Sequence of chain 2.A:
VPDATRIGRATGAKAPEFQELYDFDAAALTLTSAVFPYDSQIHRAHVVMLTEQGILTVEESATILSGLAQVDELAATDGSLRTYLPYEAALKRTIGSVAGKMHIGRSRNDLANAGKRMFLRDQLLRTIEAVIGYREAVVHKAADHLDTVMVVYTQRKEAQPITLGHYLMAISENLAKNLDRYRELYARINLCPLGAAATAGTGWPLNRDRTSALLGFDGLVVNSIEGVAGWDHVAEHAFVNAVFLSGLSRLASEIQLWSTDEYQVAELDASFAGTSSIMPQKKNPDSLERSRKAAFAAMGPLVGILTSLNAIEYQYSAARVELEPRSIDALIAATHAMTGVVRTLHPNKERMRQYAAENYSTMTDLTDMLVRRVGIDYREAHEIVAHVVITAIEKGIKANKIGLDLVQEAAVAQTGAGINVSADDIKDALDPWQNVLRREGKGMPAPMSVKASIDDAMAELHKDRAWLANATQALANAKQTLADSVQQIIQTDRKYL

Sequence of chain 1.A:
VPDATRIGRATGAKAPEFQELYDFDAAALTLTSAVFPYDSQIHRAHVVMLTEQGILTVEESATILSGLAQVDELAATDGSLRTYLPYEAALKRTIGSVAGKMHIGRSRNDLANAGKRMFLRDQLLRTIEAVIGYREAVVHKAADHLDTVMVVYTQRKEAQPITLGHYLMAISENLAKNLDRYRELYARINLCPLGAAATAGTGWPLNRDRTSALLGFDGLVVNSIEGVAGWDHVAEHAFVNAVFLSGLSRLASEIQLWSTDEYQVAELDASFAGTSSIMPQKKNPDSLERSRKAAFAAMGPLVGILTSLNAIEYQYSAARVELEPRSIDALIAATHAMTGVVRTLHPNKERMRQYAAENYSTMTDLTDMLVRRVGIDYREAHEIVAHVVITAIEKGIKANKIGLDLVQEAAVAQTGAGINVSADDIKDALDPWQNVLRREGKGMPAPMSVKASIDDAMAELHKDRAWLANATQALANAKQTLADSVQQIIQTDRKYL

Binding-site contacts:
Ligand atom OXT contacts residue SER280 of chain 4.A at 3.4 Å.
Ligand atom O contacts residue ARG112 of chain 2.A at 2.9 Å (salt-bridge).
Ligand atom C4 contacts residue MET283 of chain 4.A at 4.1 Å (hydrophobic).
Ligand atom C contacts residue ASN113 of chain 2.A at 4.0 Å.
Ligand atom O7 contacts residue THR158 of chain 1.A at 2.9 Å (h-bond).
Ligand atom O8 contacts residue GLN159 of chain 1.A at 3.5 Å (h-bond).
Ligand atom O7 contacts residue GLN159 of chain 1.A at 3.9 Å.
Ligand atom C4 contacts residue SER111 of chain 2.A at 3.5 Å.
Ligand atom C4 contacts residue ASN113 of chain 2.A at 3.5 Å.
Ligand atom O8 contacts residue MET283 of chain 4.A at 3.4 Å.
Ligand atom C contacts residue ARG112 of chain 2.A at 3.8 Å.
Ligand atom C6 contacts residue THR158 of chain 1.A at 3.5 Å.
Ligand atom O7 contacts residue LYS286 of chain 4.A at 3.8 Å.
Ligand atom C contacts residue SER281 of chain 4.A at 3.3 Å.
Ligand atom C4 contacts residue SER280 of chain 4.A at 2.9 Å.
Ligand atom O contacts residue SER280 of chain 4.A at 3.6 Å.
Ligand atom C6 contacts residue ASN113 of chain 2.A at 3.8 Å.
Ligand atom O7 contacts residue MET283 of chain 4.A at 3.6 Å.
Ligand atom C5 contacts residue ASN288 of chain 4.A at 3.9 Å.
Ligand atom C5 contacts residue ASN113 of chain 2.A at 3.9 Å.
Ligand atom C contacts residue SER280 of chain 4.A at 3.1 Å.
Ligand atom C6 contacts residue LYS286 of chain 4.A at 3.6 Å.
Ligand atom O8 contacts residue THR158 of chain 1.A at 3.3 Å (h-bond).
Ligand atom C contacts residue SER111 of chain 2.A at 3.3 Å.
Ligand atom O contacts residue ILE282 of chain 4.A at 3.6 Å.
Ligand atom C5 contacts residue SER280 of chain 4.A at 3.2 Å.
Ligand atom O8 contacts residue ASN288 of chain 4.A at 2.8 Å (h-bond).
Ligand atom O7 contacts residue ASN113 of chain 2.A at 2.9 Å (h-bond).
Ligand atom O8 contacts residue LYS286 of chain 4.A at 2.5 Å (salt-bridge).
Ligand atom C6 contacts residue ASN288 of chain 4.A at 3.6 Å.
Ligand atom OXT contacts residue ARG112 of chain 2.A at 2.8 Å (salt-bridge).
Ligand atom O contacts residue SER281 of chain 4.A at 2.7 Å (h-bond).
Ligand atom OXT contacts residue SER281 of chain 4.A at 2.8 Å (h-bond).
Ligand atom C6 contacts residue GLN159 of chain 1.A at 3.6 Å.
Ligand atom O7 contacts residue TYR320 of chain 2.A at 4.0 Å.
Ligand atom C contacts residue ILE282 of chain 4.A at 4.1 Å (hydrophobic).
Ligand atom C6 contacts residue SER280 of chain 4.A at 4.0 Å.
Ligand atom C6 contacts residue MET283 of chain 4.A at 3.4 Å (hydrophobic).
Ligand atom O8 contacts residue SER280 of chain 4.A at 3.7 Å.
Ligand atom O contacts residue SER111 of chain 2.A at 2.5 Å (h-bond).

The small molecule below binds the protein below.
Small molecule (SMILES): O=C(O)/C=C/C(=O)O

Sequence of chain 4.A:
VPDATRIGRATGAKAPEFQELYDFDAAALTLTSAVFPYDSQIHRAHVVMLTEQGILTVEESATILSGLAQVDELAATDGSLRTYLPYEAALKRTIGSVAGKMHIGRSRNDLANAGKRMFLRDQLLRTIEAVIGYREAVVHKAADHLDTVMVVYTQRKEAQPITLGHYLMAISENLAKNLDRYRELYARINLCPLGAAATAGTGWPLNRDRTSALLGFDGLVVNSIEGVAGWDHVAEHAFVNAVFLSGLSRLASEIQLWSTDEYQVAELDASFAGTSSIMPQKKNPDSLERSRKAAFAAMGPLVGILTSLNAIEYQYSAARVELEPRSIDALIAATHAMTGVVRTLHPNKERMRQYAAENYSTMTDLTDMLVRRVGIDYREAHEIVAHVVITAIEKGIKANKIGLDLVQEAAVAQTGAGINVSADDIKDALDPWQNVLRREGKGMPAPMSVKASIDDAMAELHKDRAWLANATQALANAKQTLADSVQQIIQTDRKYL